Sequence of chain 53.D:
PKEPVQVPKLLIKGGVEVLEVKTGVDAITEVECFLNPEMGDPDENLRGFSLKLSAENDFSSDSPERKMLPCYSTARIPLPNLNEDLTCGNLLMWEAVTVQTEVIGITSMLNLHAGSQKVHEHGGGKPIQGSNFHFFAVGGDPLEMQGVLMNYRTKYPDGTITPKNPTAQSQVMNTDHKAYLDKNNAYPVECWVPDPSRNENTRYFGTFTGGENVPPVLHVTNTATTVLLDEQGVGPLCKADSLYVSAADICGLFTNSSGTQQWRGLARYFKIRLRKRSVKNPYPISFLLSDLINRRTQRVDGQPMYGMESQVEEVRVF

Binding-site contacts:
Ligand atom O1B contacts residue LYS68 of chain 53.E at 3.1 Å.
Ligand atom C10 contacts residue ASN272 of chain 53.E at 3.9 Å.
Ligand atom O9 contacts residue LYS68 of chain 53.E at 2.9 Å (salt-bridge).
Ligand atom C6 contacts residue ASN272 of chain 53.E at 3.7 Å.
Ligand atom C11 contacts residue HIS138 of chain 53.D at 3.5 Å.
Ligand atom O7 contacts residue LEU62 of chain 53.E at 3.3 Å.
Ligand atom O1B contacts residue SER274 of chain 53.E at 3.3 Å (h-bond).
Ligand atom C10 contacts residue GLN278 of chain 53.E at 4.0 Å.
Ligand atom O8 contacts residue ASN272 of chain 53.E at 3.5 Å (h-bond).
Ligand atom C11 contacts residue GLN278 of chain 53.E at 3.5 Å.
Ligand atom C1 contacts residue LYS68 of chain 53.E at 3.8 Å.
Ligand atom C10 contacts residue LEU62 of chain 53.E at 3.1 Å (hydrophobic).
Ligand atom O1B contacts residue THR276 of chain 53.E at 3.4 Å (h-bond).
Ligand atom C11 contacts residue ASN272 of chain 53.E at 3.5 Å.
Ligand atom C8 contacts residue GLN278 of chain 53.E at 3.7 Å.
Ligand atom C9 contacts residue LYS68 of chain 53.E at 3.8 Å.
Ligand atom N5 contacts residue ASN272 of chain 53.E at 3.2 Å (h-bond).
Ligand atom O8 contacts residue THR276 of chain 53.E at 4.0 Å.
Ligand atom C9 contacts residue GLN278 of chain 53.E at 3.3 Å.
Ligand atom C9 contacts residue LEU67 of chain 53.E at 4.0 Å (hydrophobic).
Ligand atom O1A contacts residue THR276 of chain 53.E at 2.6 Å (h-bond).
Ligand atom C11 contacts residue PHE75 of chain 53.A at 3.5 Å (hydrophobic).
Ligand atom C6 contacts residue LYS68 of chain 53.E at 4.0 Å.
Ligand atom O9 contacts residue GLN278 of chain 53.E at 4.0 Å.
Ligand atom C11 contacts residue LEU62 of chain 53.E at 3.5 Å (hydrophobic).
Ligand atom O9 contacts residue LEU67 of chain 53.E at 3.1 Å.
Ligand atom C1 contacts residue THR276 of chain 53.E at 3.3 Å.
Ligand atom C7 contacts residue GLN278 of chain 53.E at 3.9 Å.
Ligand atom N5 contacts residue LEU62 of chain 53.E at 3.9 Å.
Ligand atom C11 contacts residue PHE270 of chain 53.E at 3.9 Å (hydrophobic).
Ligand atom C11 contacts residue THR276 of chain 53.E at 3.4 Å.
Ligand atom O8 contacts residue LYS68 of chain 53.E at 3.3 Å.
Ligand atom N5 contacts residue GLN278 of chain 53.E at 3.7 Å.
Ligand atom O8 contacts residue GLN278 of chain 53.E at 3.5 Å (h-bond).
Ligand atom C7 contacts residue LEU62 of chain 53.E at 3.8 Å (hydrophobic).
Ligand atom O10 contacts residue LEU62 of chain 53.E at 2.8 Å.
Ligand atom O10 contacts residue PHE75 of chain 53.A at 3.9 Å.
Ligand atom C11 contacts residue PHE65 of chain 53.E at 3.7 Å (hydrophobic).
Ligand atom O1A contacts residue LYS68 of chain 53.E at 3.8 Å.
Ligand atom O1A contacts residue ASN272 of chain 53.E at 3.6 Å.

Sequence of chain 53.A:
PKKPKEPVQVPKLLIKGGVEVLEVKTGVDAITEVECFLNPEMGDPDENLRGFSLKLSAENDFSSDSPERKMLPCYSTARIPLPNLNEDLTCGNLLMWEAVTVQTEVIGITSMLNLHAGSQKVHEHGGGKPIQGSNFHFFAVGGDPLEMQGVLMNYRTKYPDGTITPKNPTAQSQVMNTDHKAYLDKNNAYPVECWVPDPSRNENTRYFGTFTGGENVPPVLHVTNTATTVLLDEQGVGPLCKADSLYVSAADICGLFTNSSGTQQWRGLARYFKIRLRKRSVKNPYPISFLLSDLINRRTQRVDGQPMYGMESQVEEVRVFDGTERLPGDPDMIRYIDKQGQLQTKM

Sequence of chain 53.E:
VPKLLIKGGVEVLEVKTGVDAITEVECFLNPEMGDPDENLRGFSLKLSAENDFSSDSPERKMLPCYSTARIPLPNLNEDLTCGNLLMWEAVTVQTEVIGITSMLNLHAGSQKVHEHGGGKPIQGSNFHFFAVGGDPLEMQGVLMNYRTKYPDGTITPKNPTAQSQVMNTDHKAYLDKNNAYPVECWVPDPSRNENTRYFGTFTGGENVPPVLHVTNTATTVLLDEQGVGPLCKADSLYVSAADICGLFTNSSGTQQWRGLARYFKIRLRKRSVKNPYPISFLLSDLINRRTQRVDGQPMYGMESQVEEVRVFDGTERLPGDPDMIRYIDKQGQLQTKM

A protein and the small-molecule ligand that binds it are described below.
Small molecule (SMILES): CC(=O)N[C@H]1[C@H]([C@H](O)[C@H](O)CO)O[C@@](O[C@H](CO)[C@@H](O)[C@@H]2O[C@@H](C(=O)O)C[C@H](O)[C@H]2NC(C)=O)(C(=O)O)C[C@@H]1O